Sequence of chain 1.A:
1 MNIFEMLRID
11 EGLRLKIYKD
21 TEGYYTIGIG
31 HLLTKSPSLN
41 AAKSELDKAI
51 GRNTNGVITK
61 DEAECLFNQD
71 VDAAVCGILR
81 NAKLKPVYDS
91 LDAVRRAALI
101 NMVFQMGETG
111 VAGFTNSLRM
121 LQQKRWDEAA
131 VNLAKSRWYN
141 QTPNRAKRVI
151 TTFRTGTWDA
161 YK

Binding-site contacts:
Ligand atom C8 contacts residue CYS76 of chain 1.A at 3.0 Å (hydrophobic).
Ligand atom C5 contacts residue CYS76 of chain 1.A at 4.1 Å (hydrophobic).
Ligand atom N1 contacts residue CYS76 of chain 1.A at 3.9 Å.
Ligand atom C2 contacts residue ARG80 of chain 1.A at 4.4 Å.
Ligand atom O11 contacts residue ASP72 of chain 1.A at 4.3 Å.
Ligand atom C9 contacts residue ARG80 of chain 1.A at 3.9 Å.
Ligand atom C3 contacts residue CYS76 of chain 1.A at 1.8 Å (hydrophobic).
Ligand atom C10 contacts residue CYS76 of chain 1.A at 3.5 Å (hydrophobic).
Ligand atom C2 contacts residue CYS76 of chain 1.A at 2.6 Å (hydrophobic).
Ligand atom C12 contacts residue GLN69 of chain 1.A at 4.2 Å.
Ligand atom C12 contacts residue ALA73 of chain 1.A at 3.6 Å (hydrophobic).
Ligand atom O11 contacts residue CYS76 of chain 1.A at 4.2 Å.
Ligand atom C4 contacts residue CYS76 of chain 1.A at 3.0 Å (hydrophobic).
Ligand atom C10 contacts residue ALA73 of chain 1.A at 4.3 Å (hydrophobic).
Ligand atom C8 contacts residue ALA73 of chain 1.A at 4.5 Å (hydrophobic).
Ligand atom C9 contacts residue CYS76 of chain 1.A at 2.9 Å (hydrophobic).
Ligand atom C7 contacts residue ALA73 of chain 1.A at 4.1 Å (hydrophobic).
Ligand atom O11 contacts residue ALA73 of chain 1.A at 3.6 Å.
Ligand atom C8 contacts residue ARG80 of chain 1.A at 3.5 Å.
Ligand atom C8 contacts residue GLY77 of chain 1.A at 3.6 Å.
Ligand atom O10 contacts residue CYS76 of chain 1.A at 3.5 Å (h-bond).
Ligand atom C12 contacts residue ASP72 of chain 1.A at 3.6 Å.
Ligand atom O1 contacts residue ARG80 of chain 1.A at 3.9 Å.

The protein below binds the small molecule below.
Small molecule (SMILES): COC(=O)C1=CC(C)(C)N(O)C1(C)C